Sequence of chain 1.A:
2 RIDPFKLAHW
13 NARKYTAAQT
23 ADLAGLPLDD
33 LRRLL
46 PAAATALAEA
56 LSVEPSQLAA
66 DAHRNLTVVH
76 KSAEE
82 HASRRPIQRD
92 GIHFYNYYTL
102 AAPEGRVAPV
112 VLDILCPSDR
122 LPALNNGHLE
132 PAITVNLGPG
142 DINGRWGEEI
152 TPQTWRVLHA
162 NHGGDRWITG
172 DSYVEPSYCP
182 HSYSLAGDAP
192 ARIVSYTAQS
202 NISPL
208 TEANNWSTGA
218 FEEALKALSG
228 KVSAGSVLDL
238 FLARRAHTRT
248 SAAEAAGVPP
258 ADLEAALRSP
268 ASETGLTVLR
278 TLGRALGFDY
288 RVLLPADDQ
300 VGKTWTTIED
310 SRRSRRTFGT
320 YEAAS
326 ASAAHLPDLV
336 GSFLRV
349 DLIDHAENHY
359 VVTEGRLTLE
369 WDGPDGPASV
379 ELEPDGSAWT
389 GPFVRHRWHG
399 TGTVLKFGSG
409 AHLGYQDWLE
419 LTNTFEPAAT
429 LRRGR

Sequence of chain 2.A:
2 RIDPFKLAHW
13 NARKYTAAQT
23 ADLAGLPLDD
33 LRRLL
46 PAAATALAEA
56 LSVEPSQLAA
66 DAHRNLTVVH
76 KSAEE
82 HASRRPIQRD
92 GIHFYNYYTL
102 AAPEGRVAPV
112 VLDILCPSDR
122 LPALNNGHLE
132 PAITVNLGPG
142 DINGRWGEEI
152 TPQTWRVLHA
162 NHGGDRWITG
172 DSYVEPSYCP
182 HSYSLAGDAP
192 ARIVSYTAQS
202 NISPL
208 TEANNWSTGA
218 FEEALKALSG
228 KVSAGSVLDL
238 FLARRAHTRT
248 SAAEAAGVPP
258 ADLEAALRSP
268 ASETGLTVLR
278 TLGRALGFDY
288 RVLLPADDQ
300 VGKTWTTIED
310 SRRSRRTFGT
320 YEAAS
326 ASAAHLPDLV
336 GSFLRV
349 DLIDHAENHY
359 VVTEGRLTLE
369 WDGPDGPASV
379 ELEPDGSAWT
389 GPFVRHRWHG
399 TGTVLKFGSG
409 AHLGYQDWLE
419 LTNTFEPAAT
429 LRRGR

Binding-site contacts:
Ligand atom P contacts residue ASN126 of chain 1.A at 3.4 Å.
Ligand atom O1 contacts residue ASN126 of chain 1.A at 2.8 Å (h-bond).
Ligand atom O1 contacts residue ARG90 of chain 1.A at 3.6 Å.
Ligand atom CB contacts residue LEU113 of chain 1.A at 4.0 Å (hydrophobic).
Ligand atom O4 contacts residue CD1 of chain 1.O at 2.0 Å.
Ligand atom CB contacts residue TYR184 of chain 1.A at 3.8 Å (hydrophobic).
Ligand atom CA contacts residue TYR184 of chain 1.A at 3.9 Å (hydrophobic).
Ligand atom O2 contacts residue LYS16 of chain 2.A at 3.3 Å (salt-bridge).
Ligand atom O4 contacts residue HIS182 of chain 1.A at 3.2 Å (h-bond).
Ligand atom O4 contacts residue THR135 of chain 1.A at 4.4 Å.
Ligand atom P contacts residue LYS16 of chain 2.A at 3.8 Å.
Ligand atom P contacts residue TYR98 of chain 1.A at 3.5 Å.
Ligand atom O4 contacts residue TYR184 of chain 1.A at 4.0 Å.
Ligand atom CB contacts residue HIS182 of chain 1.A at 4.2 Å.
Ligand atom CA contacts residue CD1 of chain 1.O at 3.7 Å.
Ligand atom O2 contacts residue HIS182 of chain 1.A at 3.5 Å (h-bond).
Ligand atom O3 contacts residue TYR96 of chain 1.A at 4.5 Å.
Ligand atom O4 contacts residue SER196 of chain 1.A at 3.4 Å (h-bond).
Ligand atom O3 contacts residue LYS16 of chain 2.A at 3.2 Å (salt-bridge).
Ligand atom O2 contacts residue HIS129 of chain 1.A at 3.6 Å.
Ligand atom O1 contacts residue TYR98 of chain 1.A at 3.6 Å (h-bond).
Ligand atom O4 contacts residue GLU176 of chain 1.A at 2.6 Å (salt-bridge).
Ligand atom O3 contacts residue LEU113 of chain 1.A at 3.9 Å.
Ligand atom O2 contacts residue ASN126 of chain 1.A at 3.1 Å (h-bond).
Ligand atom O1 contacts residue TYR96 of chain 1.A at 4.0 Å.
Ligand atom CB contacts residue ILE194 of chain 1.A at 4.4 Å (hydrophobic).
Ligand atom CA contacts residue LEU113 of chain 1.A at 4.1 Å (hydrophobic).
Ligand atom CA contacts residue ASN126 of chain 1.A at 4.1 Å.
Ligand atom O3 contacts residue TYR98 of chain 1.A at 2.3 Å (h-bond).
Ligand atom P contacts residue HIS182 of chain 1.A at 4.3 Å.
Ligand atom O4 contacts residue HIS129 of chain 1.A at 4.3 Å.
Ligand atom CB contacts residue GLU176 of chain 1.A at 3.7 Å.
Ligand atom CB contacts residue CD1 of chain 1.O at 3.2 Å.
Ligand atom CA contacts residue TYR96 of chain 1.A at 4.1 Å (hydrophobic).
Ligand atom CA contacts residue HIS182 of chain 1.A at 3.9 Å.
Ligand atom P contacts residue CD1 of chain 1.O at 3.7 Å.
Ligand atom CB contacts residue SER196 of chain 1.A at 4.0 Å.
Ligand atom O2 contacts residue CD1 of chain 1.O at 2.5 Å.

A small-molecule ligand and the protein it binds are described below.
Small molecule (SMILES): O=P(O)(O)CCO